This small molecule binds to this protein.
Small molecule (SMILES): Cc1c[nH]c(=O)[nH]c1=O

Binding-site contacts:
Ligand atom C2 contacts residue TYR195 of chain 1.E at 4.1 Å (hydrophobic).
Ligand atom CM5 contacts residue ILE220 of chain 1.E at 3.7 Å (hydrophobic).
Ligand atom C6 contacts residue PHE162 of chain 1.E at 4.1 Å (hydrophobic).
Ligand atom CM5 contacts residue PRO229 of chain 1.E at 3.5 Å (hydrophobic).
Ligand atom C4 contacts residue TYR195 of chain 1.E at 4.2 Å (hydrophobic).
Ligand atom O4 contacts residue GLN166 of chain 1.E at 2.6 Å (h-bond).
Ligand atom CM5 contacts residue GLY96 of chain 1.E at 3.7 Å.
Ligand atom N3 contacts residue GLN166 of chain 1.E at 3.2 Å (h-bond).
Ligand atom N1 contacts residue THR95 of chain 1.E at 4.1 Å.
Ligand atom N3 contacts residue ARG168 of chain 1.E at 4.2 Å.
Ligand atom O4 contacts residue ARG168 of chain 1.E at 2.7 Å (salt-bridge).
Ligand atom C4 contacts residue GLY96 of chain 1.E at 3.9 Å.
Ligand atom C6 contacts residue THR94 of chain 1.E at 3.7 Å.
Ligand atom O2 contacts residue MET197 of chain 1.E at 3.2 Å.
Ligand atom C5 contacts residue PHE162 of chain 1.E at 3.7 Å (hydrophobic).
Ligand atom CM5 contacts residue PHE162 of chain 1.E at 4.2 Å (hydrophobic).
Ligand atom C5 contacts residue GLY96 of chain 1.E at 3.6 Å.
Ligand atom CM5 contacts residue VAL221 of chain 1.E at 3.5 Å (hydrophobic).
Ligand atom N3 contacts residue GLU196 of chain 1.E at 4.2 Å.
Ligand atom C2 contacts residue THR94 of chain 1.E at 4.1 Å.
Ligand atom C2 contacts residue GLU196 of chain 1.E at 3.9 Å.
Ligand atom C4 contacts residue PHE162 of chain 1.E at 3.5 Å (hydrophobic).
Ligand atom N3 contacts residue TYR195 of chain 1.E at 3.8 Å.
Ligand atom O2 contacts residue GLU196 of chain 1.E at 3.3 Å.
Ligand atom CM5 contacts residue ARG168 of chain 1.E at 3.5 Å.
Ligand atom C6 contacts residue THR95 of chain 1.E at 3.8 Å.
Ligand atom C2 contacts residue GLN166 of chain 1.E at 4.1 Å.
Ligand atom O2 contacts residue GLN166 of chain 1.E at 4.0 Å.
Ligand atom O4 contacts residue GLY96 of chain 1.E at 4.1 Å.
Ligand atom C4 contacts residue GLN166 of chain 1.E at 3.2 Å.
Ligand atom N1 contacts residue THR94 of chain 1.E at 3.4 Å (h-bond).
Ligand atom C2 contacts residue PHE162 of chain 1.E at 4.1 Å (hydrophobic).
Ligand atom C5 contacts residue ARG168 of chain 1.E at 4.1 Å.
Ligand atom CM5 contacts residue THR95 of chain 1.E at 3.9 Å.
Ligand atom C6 contacts residue GLY96 of chain 1.E at 4.1 Å.
Ligand atom C4 contacts residue ARG168 of chain 1.E at 3.6 Å.
Ligand atom N3 contacts residue PHE162 of chain 1.E at 3.7 Å.
Ligand atom O4 contacts residue PHE162 of chain 1.E at 3.7 Å.
Ligand atom C5 contacts residue THR95 of chain 1.E at 3.9 Å.
Ligand atom C6 contacts residue ILE220 of chain 1.E at 3.9 Å (hydrophobic).

Sequence of chain 1.E:
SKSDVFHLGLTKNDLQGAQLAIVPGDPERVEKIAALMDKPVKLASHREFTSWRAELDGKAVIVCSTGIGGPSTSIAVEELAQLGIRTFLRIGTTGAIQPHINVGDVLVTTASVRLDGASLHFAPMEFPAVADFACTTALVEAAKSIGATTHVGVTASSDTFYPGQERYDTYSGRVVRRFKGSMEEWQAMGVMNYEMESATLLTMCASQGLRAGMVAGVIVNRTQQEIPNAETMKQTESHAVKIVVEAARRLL